A small-molecule ligand and the protein it binds are described below.
Small molecule (SMILES): CC(=O)N[C@H]1[C@H]([C@H](O)[C@H](O)CO)O[C@@](O[C@H]2[C@@H](O)[C@@H](CO)OC[C@@H]2O)(C(=O)O)C[C@@H]1O

Sequence of chain 1.A:
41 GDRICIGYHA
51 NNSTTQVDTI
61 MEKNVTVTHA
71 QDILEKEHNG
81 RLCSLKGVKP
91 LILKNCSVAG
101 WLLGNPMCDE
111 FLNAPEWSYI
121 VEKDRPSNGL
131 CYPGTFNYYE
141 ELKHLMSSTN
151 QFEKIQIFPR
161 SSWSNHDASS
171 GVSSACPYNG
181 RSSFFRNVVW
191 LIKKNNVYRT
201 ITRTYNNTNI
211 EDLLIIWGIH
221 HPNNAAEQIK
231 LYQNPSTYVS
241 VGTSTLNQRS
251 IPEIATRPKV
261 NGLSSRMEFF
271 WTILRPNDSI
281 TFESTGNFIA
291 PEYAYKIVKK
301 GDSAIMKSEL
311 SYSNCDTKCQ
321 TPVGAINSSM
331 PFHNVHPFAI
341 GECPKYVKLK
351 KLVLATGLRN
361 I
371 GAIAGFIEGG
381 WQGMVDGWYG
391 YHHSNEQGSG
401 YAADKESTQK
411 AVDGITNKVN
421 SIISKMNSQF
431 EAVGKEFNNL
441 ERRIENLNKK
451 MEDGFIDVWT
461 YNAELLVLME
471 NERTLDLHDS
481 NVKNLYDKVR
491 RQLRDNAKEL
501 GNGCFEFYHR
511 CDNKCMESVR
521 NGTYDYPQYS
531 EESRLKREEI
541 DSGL

Binding-site contacts:
Ligand atom C9 contacts residue SER173 of chain 1.A at 4.4 Å.
Ligand atom C10 contacts residue SER170 of chain 1.A at 3.8 Å.
Ligand atom O9 contacts residue LEU263 of chain 1.A at 3.0 Å.
Ligand atom O8 contacts residue LEU263 of chain 1.A at 4.5 Å.
Ligand atom O4 contacts residue SER170 of chain 1.A at 3.3 Å (h-bond).
Ligand atom C1 contacts residue SER182 of chain 1.A at 3.7 Å.
Ligand atom O9 contacts residue TRP190 of chain 1.A at 4.0 Å.
Ligand atom O1B contacts residue SER182 of chain 1.A at 3.2 Å (h-bond).
Ligand atom C5 contacts residue SER170 of chain 1.A at 4.3 Å.
Ligand atom O1B contacts residue SER174 of chain 1.A at 3.5 Å (h-bond).
Ligand atom C11 contacts residue ILE192 of chain 1.A at 3.2 Å (hydrophobic).
Ligand atom O10 contacts residue TRP190 of chain 1.A at 4.5 Å.
Ligand atom C11 contacts residue TRP190 of chain 1.A at 3.3 Å (hydrophobic).
Ligand atom C9 contacts residue LEU263 of chain 1.A at 3.4 Å (hydrophobic).
Ligand atom C6 contacts residue VAL172 of chain 1.A at 3.5 Å (hydrophobic).
Ligand atom O10 contacts residue ILE192 of chain 1.A at 4.3 Å.
Ligand atom N5 contacts residue SER170 of chain 1.A at 3.4 Å (h-bond).
Ligand atom C10 contacts residue VAL172 of chain 1.A at 3.7 Å (hydrophobic).
Ligand atom N5 contacts residue VAL172 of chain 1.A at 3.0 Å (h-bond).
Ligand atom O8 contacts residue SER174 of chain 1.A at 3.3 Å (h-bond).
Ligand atom O8 contacts residue SER173 of chain 1.A at 3.5 Å.
Ligand atom O9 contacts residue SER173 of chain 1.A at 3.5 Å (h-bond).
Ligand atom O10 contacts residue LEU231 of chain 1.A at 3.4 Å.
Ligand atom C11 contacts residue SER170 of chain 1.A at 3.4 Å.
Ligand atom C7 contacts residue VAL172 of chain 1.A at 4.0 Å (hydrophobic).
Ligand atom O7 contacts residue LYS230 of chain 1.A at 4.3 Å.
Ligand atom C10 contacts residue LEU231 of chain 1.A at 4.2 Å (hydrophobic).
Ligand atom C10 contacts residue ILE192 of chain 1.A at 4.1 Å (hydrophobic).
Ligand atom O8 contacts residue VAL172 of chain 1.A at 4.3 Å.
Ligand atom O9 contacts residue TYR132 of chain 1.A at 3.9 Å.
Ligand atom O1A contacts residue VAL172 of chain 1.A at 4.2 Å.
Ligand atom O1A contacts residue SER182 of chain 1.A at 3.7 Å.
Ligand atom C11 contacts residue LEU231 of chain 1.A at 4.3 Å (hydrophobic).
Ligand atom C4 contacts residue VAL172 of chain 1.A at 4.0 Å (hydrophobic).
Ligand atom C10 contacts residue TRP190 of chain 1.A at 4.1 Å (hydrophobic).
Ligand atom C11 contacts residue VAL172 of chain 1.A at 3.7 Å (hydrophobic).
Ligand atom O1B contacts residue SER173 of chain 1.A at 4.0 Å.
Ligand atom C11 contacts residue GLY171 of chain 1.A at 3.6 Å.
Ligand atom C4 contacts residue SER170 of chain 1.A at 4.0 Å.
Ligand atom C5 contacts residue VAL172 of chain 1.A at 3.7 Å (hydrophobic).